Sequence of chain 1.C:
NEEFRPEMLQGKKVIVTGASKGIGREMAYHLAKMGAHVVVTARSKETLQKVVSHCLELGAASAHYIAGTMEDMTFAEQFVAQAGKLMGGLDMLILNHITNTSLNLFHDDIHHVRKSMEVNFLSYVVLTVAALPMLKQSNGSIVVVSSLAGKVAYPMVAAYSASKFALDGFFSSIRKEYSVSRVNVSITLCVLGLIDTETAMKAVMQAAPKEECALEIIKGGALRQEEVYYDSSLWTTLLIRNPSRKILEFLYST

This small molecule binds to this protein.
Small molecule (SMILES): C[C@H](NC1=NC(=O)[C@@](C)(C(F)(F)F)S1)c1ccccc1F

Binding-site contacts:
Ligand atom C22 contacts residue TYR177 of chain 1.C at 3.6 Å (hydrophobic).
Ligand atom C3 contacts residue NAP1 of chain 1.I at 3.8 Å.
Ligand atom C19 contacts residue THR118 of chain 1.C at 4.2 Å.
Ligand atom N2 contacts residue SER164 of chain 1.C at 3.4 Å.
Ligand atom F2 contacts residue ALA220 of chain 1.C at 4.1 Å.
Ligand atom C2 contacts residue LEU211 of chain 1.C at 4.0 Å (hydrophobic).
Ligand atom C9 contacts residue THR118 of chain 1.C at 4.1 Å.
Ligand atom C9 contacts residue SER119 of chain 1.C at 4.1 Å.
Ligand atom F4 contacts residue LEU211 of chain 1.C at 3.0 Å.
Ligand atom C21 contacts residue THR118 of chain 1.C at 4.2 Å.
Ligand atom F4 contacts residue LEU209 of chain 1.C at 4.0 Å.
Ligand atom C6 contacts residue TYR177 of chain 1.C at 4.2 Å (hydrophobic).
Ligand atom N2 contacts residue ALA166 of chain 1.C at 3.8 Å.
Ligand atom C9 contacts residue VAL174 of chain 1.C at 4.2 Å (hydrophobic).
Ligand atom N3 contacts residue TYR177 of chain 1.C at 2.6 Å (h-bond).
Ligand atom N3 contacts residue SER164 of chain 1.C at 4.2 Å.
Ligand atom N2 contacts residue NAP1 of chain 1.I at 3.6 Å.
Ligand atom N2 contacts residue TYR177 of chain 1.C at 3.4 Å.
Ligand atom F4 contacts residue GLY210 of chain 1.C at 3.1 Å.
Ligand atom F2 contacts residue ALA217 of chain 1.C at 3.5 Å.
Ligand atom C4 contacts residue TYR171 of chain 1.C at 4.0 Å (hydrophobic).
Ligand atom F3 contacts residue LEU211 of chain 1.C at 3.8 Å.
Ligand atom C1 contacts residue NAP1 of chain 1.I at 4.1 Å.
Ligand atom C13 contacts residue SER164 of chain 1.C at 4.0 Å.
Ligand atom C21 contacts residue VAL174 of chain 1.C at 3.8 Å (hydrophobic).
Ligand atom C13 contacts residue ALA166 of chain 1.C at 3.6 Å (hydrophobic).
Ligand atom C21 contacts residue TYR177 of chain 1.C at 4.0 Å (hydrophobic).
Ligand atom N3 contacts residue NAP1 of chain 1.I at 3.6 Å.
Ligand atom C3 contacts residue ILE115 of chain 1.C at 3.9 Å (hydrophobic).
Ligand atom O2 contacts residue LEU165 of chain 1.C at 3.4 Å (h-bond).
Ligand atom F1 contacts residue LEU165 of chain 1.C at 3.9 Å.
Ligand atom C1 contacts residue TYR177 of chain 1.C at 3.6 Å (hydrophobic).
Ligand atom F4 contacts residue NAP1 of chain 1.I at 3.9 Å.
Ligand atom C19 contacts residue ALA220 of chain 1.C at 3.7 Å (hydrophobic).
Ligand atom S1 contacts residue NAP1 of chain 1.I at 4.2 Å.
Ligand atom C11 contacts residue TYR177 of chain 1.C at 3.5 Å (hydrophobic).
Ligand atom O2 contacts residue SER164 of chain 1.C at 3.9 Å.
Ligand atom C3 contacts residue TYR177 of chain 1.C at 3.5 Å (hydrophobic).
Ligand atom O2 contacts residue ALA166 of chain 1.C at 2.6 Å (h-bond).
Ligand atom C11 contacts residue NAP1 of chain 1.I at 3.7 Å.